Binding-site contacts:
Ligand atom C7 contacts residue THR148 of chain 1.J at 4.3 Å.
Ligand atom N2 contacts residue TYR189 of chain 1.J at 4.5 Å.
Ligand atom C3 contacts residue CYS191 of chain 1.J at 3.6 Å (hydrophobic).
Ligand atom C9 contacts residue CYS191 of chain 1.J at 3.9 Å (hydrophobic).
Ligand atom N2 contacts residue TRP147 of chain 1.J at 2.8 Å (h-bond).
Ligand atom N4 contacts residue TYR93 of chain 1.J at 3.4 Å (h-bond).
Ligand atom C9 contacts residue CYS192 of chain 1.J at 4.1 Å (hydrophobic).
Ligand atom C1 contacts residue TYR189 of chain 1.J at 4.2 Å (hydrophobic).
Ligand atom C9 contacts residue TRP147 of chain 1.J at 3.4 Å (hydrophobic).
Ligand atom C9 contacts residue TYR196 of chain 1.J at 3.4 Å (hydrophobic).
Ligand atom N4 contacts residue TRP147 of chain 1.J at 3.4 Å.
Ligand atom N2 contacts residue SER146 of chain 1.J at 3.7 Å.
Ligand atom C1 contacts residue TYR93 of chain 1.J at 3.5 Å (hydrophobic).
Ligand atom C5 contacts residue TRP147 of chain 1.J at 3.3 Å (hydrophobic).
Ligand atom N6 contacts residue THR148 of chain 1.J at 3.8 Å.
Ligand atom C2 contacts residue TYR189 of chain 1.J at 4.0 Å (hydrophobic).
Ligand atom N2 contacts residue TYR196 of chain 1.J at 3.8 Å.
Ligand atom N3 contacts residue CYS191 of chain 1.J at 4.2 Å.
Ligand atom C1 contacts residue TRP147 of chain 1.J at 3.5 Å (hydrophobic).
Ligand atom C1 contacts residue TYR196 of chain 1.J at 4.5 Å (hydrophobic).
Ligand atom C7 contacts residue TYR196 of chain 1.J at 3.3 Å (hydrophobic).
Ligand atom C6 contacts residue THR148 of chain 1.J at 4.4 Å.
Ligand atom C4 contacts residue THR148 of chain 1.J at 3.7 Å.
Ligand atom N6 contacts residue TRP147 of chain 1.J at 3.7 Å.
Ligand atom C6 contacts residue CYS191 of chain 1.J at 4.3 Å (hydrophobic).
Ligand atom N3 contacts residue TRP147 of chain 1.J at 3.7 Å.
Ligand atom N2 contacts residue TYR93 of chain 1.J at 3.0 Å (h-bond).
Ligand atom C3 contacts residue TYR189 of chain 1.J at 4.2 Å (hydrophobic).
Ligand atom C7 contacts residue TRP147 of chain 1.J at 4.0 Å (hydrophobic).
Ligand atom C6 contacts residue TRP147 of chain 1.J at 3.3 Å (hydrophobic).
Ligand atom C2 contacts residue TRP147 of chain 1.J at 3.9 Å (hydrophobic).
Ligand atom C7 contacts residue CYS192 of chain 1.J at 3.8 Å (hydrophobic).
Ligand atom N4 contacts residue TYR189 of chain 1.J at 4.2 Å.
Ligand atom CL1 contacts residue THR148 of chain 1.J at 3.9 Å.
Ligand atom C8 contacts residue TYR196 of chain 1.J at 4.3 Å (hydrophobic).
Ligand atom C6 contacts residue TYR196 of chain 1.J at 4.0 Å (hydrophobic).
Ligand atom C8 contacts residue THR148 of chain 1.J at 4.3 Å.
Ligand atom N3 contacts residue TYR189 of chain 1.J at 4.4 Å.
Ligand atom C6 contacts residue CYS192 of chain 1.J at 4.1 Å (hydrophobic).
Ligand atom C5 contacts residue THR148 of chain 1.J at 4.3 Å.

This protein binds this small molecule.
Small molecule (SMILES): [H]/N=C1/NCCN1Cc1ccc(Cl)nc1

Sequence of chain 1.J:
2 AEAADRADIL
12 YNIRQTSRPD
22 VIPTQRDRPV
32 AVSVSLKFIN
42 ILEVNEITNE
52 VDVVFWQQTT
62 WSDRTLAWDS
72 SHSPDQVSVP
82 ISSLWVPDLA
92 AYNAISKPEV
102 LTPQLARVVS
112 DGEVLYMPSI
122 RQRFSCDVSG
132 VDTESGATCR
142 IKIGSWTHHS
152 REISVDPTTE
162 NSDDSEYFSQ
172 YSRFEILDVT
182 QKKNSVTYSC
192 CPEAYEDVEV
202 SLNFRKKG